A small-molecule ligand and the protein it binds are described below.
Small molecule (SMILES): CC(=O)N[C@H]1[C@H](O[C@H]2[C@H](O)[C@@H](NC(C)=O)CO[C@@H]2CO)O[C@H](CO)[C@@H](O[C@@H]2O[C@H](CO[C@H]3O[C@H](CO)[C@@H](O)[C@H](O)[C@@H]3O)[C@@H](O)[C@H](O[C@H]3O[C@H](CO)[C@@H](O)[C@H](O)[C@@H]3O[C@H]3O[C@H](CO)[C@@H](O)[C@H](O)[C@@H]3O[C@H]3O[C@H](CO)[C@@H](O)[C@H](O)[C@@H]3O)[C@@H]2O)[C@@H]1O

Sequence of chain 4.A:
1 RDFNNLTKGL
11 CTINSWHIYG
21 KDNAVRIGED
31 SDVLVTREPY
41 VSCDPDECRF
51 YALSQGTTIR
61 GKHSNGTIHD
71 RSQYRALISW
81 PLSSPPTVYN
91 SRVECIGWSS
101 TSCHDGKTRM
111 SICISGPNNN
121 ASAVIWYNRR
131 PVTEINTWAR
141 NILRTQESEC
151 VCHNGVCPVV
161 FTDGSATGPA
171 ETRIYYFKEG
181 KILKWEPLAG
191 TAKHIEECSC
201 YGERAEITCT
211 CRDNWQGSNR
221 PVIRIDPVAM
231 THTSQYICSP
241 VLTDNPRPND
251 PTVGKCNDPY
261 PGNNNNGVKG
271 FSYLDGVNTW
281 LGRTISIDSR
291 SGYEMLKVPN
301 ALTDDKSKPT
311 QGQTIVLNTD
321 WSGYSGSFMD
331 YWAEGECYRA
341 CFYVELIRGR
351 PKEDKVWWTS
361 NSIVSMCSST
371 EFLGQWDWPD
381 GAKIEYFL

Binding-site contacts:
Ligand atom O3 contacts residue ASP250 of chain 4.A at 3.0 Å (salt-bridge).
Ligand atom O3 contacts residue ASN249 of chain 4.A at 3.0 Å (h-bond).
Ligand atom C8 contacts residue ASN119 of chain 2.A at 3.6 Å.
Ligand atom O3 contacts residue ARG283 of chain 4.A at 3.0 Å (salt-bridge).
Ligand atom O6 contacts residue ASP250 of chain 4.A at 2.6 Å (salt-bridge).
Ligand atom O5 contacts residue GLY312 of chain 4.A at 3.6 Å.
Ligand atom C6 contacts residue ASP250 of chain 4.A at 3.7 Å.
Ligand atom C6 contacts residue THR310 of chain 4.A at 3.5 Å.
Ligand atom O3 contacts residue GLY312 of chain 4.A at 3.1 Å (h-bond).
Ligand atom C3 contacts residue GLY312 of chain 4.A at 3.4 Å.
Ligand atom C1 contacts residue ASN120 of chain 2.A at 1.5 Å.
Ligand atom O3 contacts residue GLU294 of chain 4.A at 2.7 Å (salt-bridge).
Ligand atom C5 contacts residue ASN120 of chain 2.A at 3.7 Å.
Ligand atom O5 contacts residue GLN375 of chain 4.A at 3.6 Å (h-bond).
Ligand atom O2 contacts residue ASN249 of chain 4.A at 3.3 Å (h-bond).
Ligand atom N2 contacts residue ASN120 of chain 2.A at 2.9 Å (h-bond).
Ligand atom C6 contacts residue LEU373 of chain 4.A at 3.4 Å (hydrophobic).
Ligand atom O6 contacts residue ILE285 of chain 4.A at 3.4 Å (h-bond).
Ligand atom C2 contacts residue ASN120 of chain 2.A at 2.4 Å.
Ligand atom O3 contacts residue LEU296 of chain 4.A at 3.7 Å.
Ligand atom O2 contacts residue LEU296 of chain 4.A at 3.4 Å.
Ligand atom O5 contacts residue THR310 of chain 4.A at 3.4 Å (h-bond).
Ligand atom C6 contacts residue PRO309 of chain 4.A at 3.5 Å (hydrophobic).
Ligand atom C4 contacts residue GLU294 of chain 4.A at 3.5 Å.
Ligand atom C6 contacts residue ILE285 of chain 4.A at 3.5 Å (hydrophobic).
Ligand atom O5 contacts residue ASN120 of chain 2.A at 2.4 Å (h-bond).
Ligand atom C7 contacts residue ASN120 of chain 2.A at 3.4 Å.
Ligand atom O7 contacts residue ARG140 of chain 2.A at 3.0 Å (salt-bridge).
Ligand atom O4 contacts residue ARG247 of chain 4.A at 3.5 Å (salt-bridge).
Ligand atom O7 contacts residue ASN120 of chain 2.A at 3.5 Å (h-bond).
Ligand atom C5 contacts residue THR310 of chain 4.A at 3.4 Å.
Ligand atom C7 contacts residue ARG140 of chain 2.A at 3.6 Å.
Ligand atom O6 contacts residue GLN375 of chain 4.A at 3.3 Å.
Ligand atom O4 contacts residue ILE287 of chain 4.A at 3.6 Å.
Ligand atom O2 contacts residue GLY312 of chain 4.A at 3.1 Å.
Ligand atom O5 contacts residue ASP250 of chain 4.A at 3.6 Å.
Ligand atom O3 contacts residue GLN311 of chain 4.A at 3.6 Å.
Ligand atom O5 contacts residue GLY374 of chain 4.A at 3.3 Å.
Ligand atom C3 contacts residue GLU294 of chain 4.A at 3.3 Å.
Ligand atom O4 contacts residue GLU294 of chain 4.A at 2.9 Å (salt-bridge).

Sequence of chain 2.A:
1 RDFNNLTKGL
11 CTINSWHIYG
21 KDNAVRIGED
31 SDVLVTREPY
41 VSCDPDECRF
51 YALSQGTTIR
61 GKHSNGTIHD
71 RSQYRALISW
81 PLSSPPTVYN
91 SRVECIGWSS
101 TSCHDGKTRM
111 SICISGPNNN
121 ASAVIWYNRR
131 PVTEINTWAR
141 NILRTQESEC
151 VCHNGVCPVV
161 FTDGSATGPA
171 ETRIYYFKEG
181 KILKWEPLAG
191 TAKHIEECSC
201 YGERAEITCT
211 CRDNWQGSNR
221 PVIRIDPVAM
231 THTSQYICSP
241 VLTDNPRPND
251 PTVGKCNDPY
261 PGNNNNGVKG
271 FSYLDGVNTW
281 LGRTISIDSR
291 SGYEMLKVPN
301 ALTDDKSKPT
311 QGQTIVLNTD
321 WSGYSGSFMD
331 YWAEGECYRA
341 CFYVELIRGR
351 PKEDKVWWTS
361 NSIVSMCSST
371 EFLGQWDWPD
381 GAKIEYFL